Binding-site contacts:
Ligand atom C3 contacts residue ASN18 of chain 1.A at 3.8 Å.
Ligand atom O7 contacts residue SER94 of chain 1.A at 3.5 Å (h-bond).
Ligand atom O6 contacts residue ASN18 of chain 1.A at 4.3 Å.
Ligand atom N2 contacts residue ASN18 of chain 1.A at 2.9 Å (h-bond).
Ligand atom C2 contacts residue SER94 of chain 1.A at 4.4 Å.
Ligand atom C8 contacts residue SER94 of chain 1.A at 3.7 Å.
Ligand atom O5 contacts residue ASN18 of chain 1.A at 2.4 Å (h-bond).
Ligand atom C7 contacts residue ASN18 of chain 1.A at 3.9 Å.
Ligand atom C8 contacts residue LEU68 of chain 1.A at 4.0 Å (hydrophobic).
Ligand atom N2 contacts residue SER94 of chain 1.A at 3.8 Å.
Ligand atom C2 contacts residue ASN18 of chain 1.A at 2.5 Å.
Ligand atom C5 contacts residue ASN18 of chain 1.A at 3.7 Å.
Ligand atom C1 contacts residue ASN18 of chain 1.A at 1.4 Å.
Ligand atom O6 contacts residue GLU96 of chain 1.A at 4.4 Å.
Ligand atom C6 contacts residue GLU96 of chain 1.A at 4.3 Å.
Ligand atom C7 contacts residue SER94 of chain 1.A at 3.4 Å.
Ligand atom C4 contacts residue ASN18 of chain 1.A at 4.2 Å.
Ligand atom O6 contacts residue SER16 of chain 1.A at 4.1 Å.

A small-molecule ligand and the protein it binds are described below.
Small molecule (SMILES): CC(=O)N[C@@H]1[C@@H](O)[C@H](O)[C@@H](CO)O[C@H]1O

Sequence of chain 1.A:
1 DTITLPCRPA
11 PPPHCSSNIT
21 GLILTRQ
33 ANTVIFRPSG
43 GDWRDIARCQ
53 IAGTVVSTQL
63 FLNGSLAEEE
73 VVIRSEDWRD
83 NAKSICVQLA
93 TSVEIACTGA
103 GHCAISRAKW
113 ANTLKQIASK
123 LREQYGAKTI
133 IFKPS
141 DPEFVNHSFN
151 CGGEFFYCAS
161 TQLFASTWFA